A protein and the small-molecule ligand that binds it are described below.
Small molecule (SMILES): O=C(O)[C@@H]1O[C@H](O[C@H]2[C@@H](OS(=O)(=O)O)O[C@@H](O)[C@H](NS(=O)(=O)O)[C@H]2O)[C@@H](OS(=O)(=O)O)[C@H](O)[C@@H]1O

Sequence of chain 8.D:
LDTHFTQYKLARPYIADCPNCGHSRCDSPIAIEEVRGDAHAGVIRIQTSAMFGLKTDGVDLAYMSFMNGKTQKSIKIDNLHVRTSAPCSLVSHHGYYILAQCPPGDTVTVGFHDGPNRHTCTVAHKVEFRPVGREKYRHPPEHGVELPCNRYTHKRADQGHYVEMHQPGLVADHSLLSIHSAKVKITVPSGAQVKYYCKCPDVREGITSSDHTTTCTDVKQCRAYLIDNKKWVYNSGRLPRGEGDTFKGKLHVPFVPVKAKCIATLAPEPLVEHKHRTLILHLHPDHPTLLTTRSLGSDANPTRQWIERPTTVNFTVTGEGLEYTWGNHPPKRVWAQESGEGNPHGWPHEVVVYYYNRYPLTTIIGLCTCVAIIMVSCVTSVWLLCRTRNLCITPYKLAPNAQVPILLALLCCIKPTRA

Binding-site contacts:
Ligand atom C6 contacts residue SER93 of chain 8.D at 4.0 Å.
Ligand atom C6 contacts residue LEU62 of chain 8.D at 3.5 Å (hydrophobic).
Ligand atom OBI contacts residue LYS156 of chain 8.D at 4.0 Å.
Ligand atom C3 contacts residue LYS156 of chain 8.D at 4.0 Å.
Ligand atom O6A contacts residue HIS94 of chain 8.D at 3.2 Å (h-bond).
Ligand atom O6B contacts residue HIS94 of chain 8.D at 4.0 Å.
Ligand atom O5 contacts residue LYS156 of chain 8.D at 3.4 Å.
Ligand atom OAH contacts residue THR4 of chain 8.D at 3.7 Å.
Ligand atom O6B contacts residue HIS155 of chain 8.D at 3.3 Å (h-bond).
Ligand atom C5 contacts residue LEU62 of chain 8.D at 3.8 Å (hydrophobic).
Ligand atom OAF contacts residue THR4 of chain 8.D at 2.9 Å (h-bond).
Ligand atom C2 contacts residue ALA158 of chain 8.D at 3.7 Å (hydrophobic).
Ligand atom O6B contacts residue LYS156 of chain 8.D at 3.3 Å.
Ligand atom C3 contacts residue ARG157 of chain 8.D at 3.7 Å.
Ligand atom OAH contacts residue ASP3 of chain 8.D at 4.0 Å.
Ligand atom O5 contacts residue HIS155 of chain 8.D at 3.6 Å.
Ligand atom O3 contacts residue ALA158 of chain 8.D at 3.0 Å (h-bond).
Ligand atom O4 contacts residue HIS155 of chain 8.D at 3.5 Å (h-bond).
Ligand atom OAF contacts residue ALA158 of chain 8.D at 3.3 Å.
Ligand atom C6 contacts residue HIS155 of chain 8.D at 3.4 Å.
Ligand atom O3 contacts residue LYS156 of chain 8.D at 3.0 Å.
Ligand atom O6A contacts residue HIS155 of chain 8.D at 3.8 Å.
Ligand atom C4 contacts residue LYS156 of chain 8.D at 4.0 Å.
Ligand atom O6B contacts residue LEU62 of chain 8.D at 4.0 Å.
Ligand atom OAF contacts residue ARG157 of chain 8.D at 2.8 Å (salt-bridge).
Ligand atom SAG contacts residue ARG157 of chain 8.D at 3.6 Å (salt-bridge).
Ligand atom C6 contacts residue HIS94 of chain 8.D at 3.9 Å.
Ligand atom OAH contacts residue ARG157 of chain 8.D at 3.1 Å (salt-bridge).
Ligand atom O4 contacts residue LYS156 of chain 8.D at 3.5 Å.
Ligand atom O4 contacts residue SER93 of chain 8.D at 3.0 Å (h-bond).
Ligand atom O6A contacts residue SER93 of chain 8.D at 3.2 Å.
Ligand atom O6A contacts residue LEU62 of chain 8.D at 3.4 Å.
Ligand atom O5 contacts residue ARG157 of chain 8.D at 3.8 Å.
Ligand atom O5B contacts residue LYS156 of chain 8.D at 3.3 Å.
Ligand atom C5 contacts residue HIS155 of chain 8.D at 4.0 Å.
Ligand atom OAH contacts residue LEU2 of chain 8.D at 2.8 Å (h-bond).
Ligand atom SAG contacts residue THR4 of chain 8.D at 3.9 Å.
Ligand atom O6B contacts residue ARG157 of chain 8.D at 3.3 Å (salt-bridge).
Ligand atom C3 contacts residue ALA158 of chain 8.D at 4.0 Å (hydrophobic).
Ligand atom O3 contacts residue ARG157 of chain 8.D at 3.3 Å (salt-bridge).